Binding-site contacts:
Ligand atom O11 contacts residue LYS288 of chain 1.A at 3.0 Å (salt-bridge).
Ligand atom C9 contacts residue LYS288 of chain 1.A at 3.4 Å.
Ligand atom C11 contacts residue PHE162 of chain 1.A at 4.0 Å (hydrophobic).
Ligand atom C10 contacts residue LYS288 of chain 1.A at 3.6 Å.
Ligand atom O7 contacts residue LYS288 of chain 1.A at 3.7 Å.
Ligand atom C2 contacts residue MET168 of chain 1.A at 3.9 Å (hydrophobic).
Ligand atom N2 contacts residue MET168 of chain 1.A at 3.3 Å (h-bond).
Ligand atom C8 contacts residue LYS288 of chain 1.A at 3.6 Å.
Ligand atom C11 contacts residue ALA1 of chain 1.E at 3.7 Å (hydrophobic).
Ligand atom C8 contacts residue MET168 of chain 1.A at 3.4 Å (hydrophobic).
Ligand atom C8 contacts residue PHE165 of chain 1.A at 3.2 Å (hydrophobic).
Ligand atom O11 contacts residue PHE162 of chain 1.A at 3.0 Å.
Ligand atom C11 contacts residue VAL338 of chain 1.A at 3.8 Å (hydrophobic).
Ligand atom O7 contacts residue ASP169 of chain 1.A at 4.0 Å.
Ligand atom C11 contacts residue LYS288 of chain 1.A at 3.0 Å.
Ligand atom C7 contacts residue MET168 of chain 1.A at 3.0 Å (hydrophobic).
Ligand atom C6 contacts residue LEU188 of chain 1.A at 4.0 Å (hydrophobic).
Ligand atom O3 contacts residue MET168 of chain 1.A at 2.5 Å (h-bond).
Ligand atom O3 contacts residue ILE171 of chain 1.A at 3.0 Å (h-bond).
Ligand atom C7 contacts residue LYS288 of chain 1.A at 3.6 Å.
Ligand atom C10 contacts residue ALA1 of chain 1.E at 1.4 Å (hydrophobic).
Ligand atom C10 contacts residue PHE162 of chain 1.A at 3.5 Å (hydrophobic).
Ligand atom C3 contacts residue MET168 of chain 1.A at 3.7 Å (hydrophobic).
Ligand atom O7 contacts residue MET168 of chain 1.A at 3.3 Å (h-bond).
Ligand atom O4 contacts residue ILE171 of chain 1.A at 2.4 Å (h-bond).
Ligand atom C8 contacts residue SER167 of chain 1.A at 3.7 Å.
Ligand atom C4 contacts residue LEU187 of chain 1.A at 4.1 Å (hydrophobic).
Ligand atom O4 contacts residue LEU188 of chain 1.A at 4.0 Å.
Ligand atom O11 contacts residue ALA1 of chain 1.E at 2.2 Å (h-bond).
Ligand atom N2 contacts residue LYS288 of chain 1.A at 4.0 Å.
Ligand atom C4 contacts residue ILE171 of chain 1.A at 3.5 Å (hydrophobic).
Ligand atom C3 contacts residue ILE171 of chain 1.A at 4.0 Å (hydrophobic).
Ligand atom C9 contacts residue ALA1 of chain 1.E at 2.5 Å (hydrophobic).
Ligand atom O3 contacts residue ALA1 of chain 1.E at 3.5 Å (h-bond).
Ligand atom O6 contacts residue LEU188 of chain 1.A at 3.9 Å.
Ligand atom C8 contacts residue ALA1 of chain 1.E at 4.0 Å (hydrophobic).
Ligand atom O3 contacts residue GLY170 of chain 1.A at 3.4 Å (h-bond).
Ligand atom C3 contacts residue ALA1 of chain 1.E at 3.9 Å (hydrophobic).
Ligand atom O3 contacts residue LYS288 of chain 1.A at 3.1 Å (salt-bridge).
Ligand atom O3 contacts residue ASP169 of chain 1.A at 3.6 Å.

Sequence of chain 1.A:
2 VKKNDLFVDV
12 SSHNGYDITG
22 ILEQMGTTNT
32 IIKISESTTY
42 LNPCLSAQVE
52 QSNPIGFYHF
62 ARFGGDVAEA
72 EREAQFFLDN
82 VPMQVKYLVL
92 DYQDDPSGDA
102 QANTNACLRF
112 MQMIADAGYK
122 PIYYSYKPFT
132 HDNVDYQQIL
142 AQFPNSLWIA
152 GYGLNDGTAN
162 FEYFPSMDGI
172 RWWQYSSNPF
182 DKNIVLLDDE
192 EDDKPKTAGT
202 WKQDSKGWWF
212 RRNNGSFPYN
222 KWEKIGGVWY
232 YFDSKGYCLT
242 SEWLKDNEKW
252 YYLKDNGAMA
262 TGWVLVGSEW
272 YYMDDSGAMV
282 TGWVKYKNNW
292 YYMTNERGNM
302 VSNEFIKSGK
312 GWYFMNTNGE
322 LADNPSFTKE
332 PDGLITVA

This small molecule binds to this protein.
Small molecule (SMILES): CO[C@@H]1O[C@H](CO)[C@@H](O[C@@H]2O[C@H](CO)[C@@H](O)[C@H](O)[C@H]2NC(C)=O)[C@H](O[C@H](C)C=O)[C@H]1NC(C)=O